A protein and the small-molecule ligand that binds it are described below.
Small molecule (SMILES): Nc1nc2c(c(-c3c(Cl)cc(Cl)cc3OCCCC(F)(F)F)n1)CN(C(=O)NC1CCC1)C2

Binding-site contacts:
Ligand atom C11 contacts residue PHE131 of chain 1.A at 3.5 Å (hydrophobic).
Ligand atom C12 contacts residue ASN44 of chain 1.A at 3.8 Å.
Ligand atom C19 contacts residue ASP95 of chain 1.A at 3.7 Å.
Ligand atom C6 contacts residue MET91 of chain 1.A at 3.5 Å (hydrophobic).
Ligand atom C5 contacts residue HIS147 of chain 1.A at 3.8 Å.
Ligand atom C3 contacts residue ASP95 of chain 1.A at 3.7 Å.
Ligand atom CL32 contacts residue LYS105 of chain 1.A at 3.2 Å.
Ligand atom C5 contacts residue GLY90 of chain 1.A at 3.4 Å.
Ligand atom C10 contacts residue ASN44 of chain 1.A at 3.8 Å.
Ligand atom C2 contacts residue PHE131 of chain 1.A at 3.5 Å (hydrophobic).
Ligand atom C19 contacts residue GLY90 of chain 1.A at 3.7 Å.
Ligand atom O28 contacts residue ASN44 of chain 1.A at 3.8 Å.
Ligand atom CL32 contacts residue PHE131 of chain 1.A at 3.3 Å.
Ligand atom CL32 contacts residue ASN99 of chain 1.A at 3.8 Å.
Ligand atom C5 contacts residue ASP95 of chain 1.A at 3.2 Å.
Ligand atom F29 contacts residue LYS51 of chain 1.A at 3.6 Å.
Ligand atom F31 contacts residue ASP47 of chain 1.A at 3.3 Å.
Ligand atom CL32 contacts residue TYR132 of chain 1.A at 3.8 Å.
Ligand atom F31 contacts residue ASN44 of chain 1.A at 3.6 Å.
Ligand atom N26 contacts residue MET91 of chain 1.A at 3.3 Å.
Ligand atom N23 contacts residue ALA48 of chain 1.A at 3.5 Å.
Ligand atom C7 contacts residue ILE89 of chain 1.A at 3.8 Å (hydrophobic).
Ligand atom O27 contacts residue ASN99 of chain 1.A at 2.7 Å (h-bond).
Ligand atom CL33 contacts residue LEU100 of chain 1.A at 3.6 Å.
Ligand atom C7 contacts residue MET91 of chain 1.A at 3.7 Å (hydrophobic).
Ligand atom N22 contacts residue ASP86 of chain 1.A at 2.9 Å (salt-bridge).
Ligand atom F31 contacts residue ALA48 of chain 1.A at 3.0 Å.
Ligand atom O27 contacts residue MET91 of chain 1.A at 3.9 Å.
Ligand atom F29 contacts residue ASP47 of chain 1.A at 3.5 Å.
Ligand atom CL33 contacts residue MET91 of chain 1.A at 3.7 Å.
Ligand atom C7 contacts residue GLY90 of chain 1.A at 3.7 Å.
Ligand atom N22 contacts residue SER45 of chain 1.A at 3.6 Å.
Ligand atom N25 contacts residue GLY90 of chain 1.A at 3.1 Å (h-bond).
Ligand atom N23 contacts residue THR177 of chain 1.A at 3.7 Å.
Ligand atom N24 contacts residue ASN44 of chain 1.A at 3.6 Å.
Ligand atom N25 contacts residue MET91 of chain 1.A at 3.5 Å.
Ligand atom C2 contacts residue LEU100 of chain 1.A at 3.5 Å (hydrophobic).
Ligand atom C1 contacts residue LYS105 of chain 1.A at 3.8 Å.
Ligand atom C20 contacts residue MET91 of chain 1.A at 3.3 Å (hydrophobic).
Ligand atom C13 contacts residue LEU100 of chain 1.A at 3.7 Å (hydrophobic).

Sequence of chain 1.A:
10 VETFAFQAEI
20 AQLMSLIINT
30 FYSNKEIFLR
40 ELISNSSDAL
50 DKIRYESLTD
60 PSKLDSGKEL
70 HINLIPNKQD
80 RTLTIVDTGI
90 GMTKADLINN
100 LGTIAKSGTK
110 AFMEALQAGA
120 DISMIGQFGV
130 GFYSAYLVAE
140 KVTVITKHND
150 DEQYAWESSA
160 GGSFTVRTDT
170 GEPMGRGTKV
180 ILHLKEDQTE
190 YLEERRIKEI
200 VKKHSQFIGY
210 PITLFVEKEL